Binding-site contacts:
Ligand atom C7 contacts residue ASN111 of chain 1.A at 3.5 Å.
Ligand atom C6 contacts residue ASN111 of chain 1.A at 4.2 Å.
Ligand atom C2 contacts residue ASN111 of chain 1.A at 2.6 Å.
Ligand atom O6 contacts residue ASN111 of chain 1.A at 3.7 Å.
Ligand atom C5 contacts residue ASN111 of chain 1.A at 3.5 Å.
Ligand atom N2 contacts residue ASN111 of chain 1.A at 2.8 Å (h-bond).
Ligand atom O7 contacts residue ASN86 of chain 1.A at 4.2 Å.
Ligand atom C8 contacts residue ASN111 of chain 1.A at 4.0 Å.
Ligand atom C3 contacts residue ASN111 of chain 1.A at 3.8 Å.
Ligand atom C4 contacts residue ASN111 of chain 1.A at 4.3 Å.
Ligand atom O5 contacts residue ASN111 of chain 1.A at 2.4 Å (h-bond).
Ligand atom O7 contacts residue ASN111 of chain 1.A at 4.2 Å.
Ligand atom C1 contacts residue ASN111 of chain 1.A at 1.5 Å.
Ligand atom C1 contacts residue ILE110 of chain 1.A at 4.3 Å (hydrophobic).
Ligand atom N2 contacts residue ILE110 of chain 1.A at 4.0 Å.

The protein below binds the small molecule below.
Small molecule (SMILES): CC(=O)N[C@@H]1[C@@H](O)[C@H](O)[C@@H](CO)O[C@H]1O

Sequence of chain 1.A:
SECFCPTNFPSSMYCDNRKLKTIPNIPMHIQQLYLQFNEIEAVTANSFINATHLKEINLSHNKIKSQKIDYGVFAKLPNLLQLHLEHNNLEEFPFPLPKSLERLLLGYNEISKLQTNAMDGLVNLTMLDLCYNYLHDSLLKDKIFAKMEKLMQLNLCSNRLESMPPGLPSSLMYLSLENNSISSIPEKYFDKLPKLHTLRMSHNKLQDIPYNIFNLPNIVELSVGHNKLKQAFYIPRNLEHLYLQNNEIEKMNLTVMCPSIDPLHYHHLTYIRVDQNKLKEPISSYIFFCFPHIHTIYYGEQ